Sequence of chain 1.A:
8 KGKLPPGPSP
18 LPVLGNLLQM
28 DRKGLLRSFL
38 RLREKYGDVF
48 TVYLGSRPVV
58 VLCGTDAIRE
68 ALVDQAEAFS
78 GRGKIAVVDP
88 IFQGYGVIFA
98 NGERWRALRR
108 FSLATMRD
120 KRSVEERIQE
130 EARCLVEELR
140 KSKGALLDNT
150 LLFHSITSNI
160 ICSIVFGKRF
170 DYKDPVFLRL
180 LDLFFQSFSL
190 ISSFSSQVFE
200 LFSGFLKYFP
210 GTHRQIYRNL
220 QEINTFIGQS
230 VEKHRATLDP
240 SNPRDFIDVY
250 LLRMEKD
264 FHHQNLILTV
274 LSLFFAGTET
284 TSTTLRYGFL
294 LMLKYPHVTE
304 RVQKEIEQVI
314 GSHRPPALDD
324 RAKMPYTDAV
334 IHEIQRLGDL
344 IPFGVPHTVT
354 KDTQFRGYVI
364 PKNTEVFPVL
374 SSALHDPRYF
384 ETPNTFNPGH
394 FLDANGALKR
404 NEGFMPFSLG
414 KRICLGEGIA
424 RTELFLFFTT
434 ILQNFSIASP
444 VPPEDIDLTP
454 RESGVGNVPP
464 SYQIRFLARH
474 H

Binding-site contacts:
Ligand atom C13 contacts residue ARG79 of chain 1.A at 4.2 Å.
Ligand atom C9 contacts residue LEU269 of chain 1.A at 4.1 Å (hydrophobic).
Ligand atom C6 contacts residue TRP102 of chain 1.A at 4.2 Å (hydrophobic).
Ligand atom C6 contacts residue ASN98 of chain 1.A at 4.4 Å.
Ligand atom C8 contacts residue THR272 of chain 1.A at 4.3 Å.
Ligand atom C5 contacts residue PHE201 of chain 1.B at 4.0 Å (hydrophobic).
Ligand atom C2 contacts residue TRP102 of chain 1.A at 3.7 Å (hydrophobic).
Ligand atom C1 contacts residue TRP102 of chain 1.A at 4.4 Å (hydrophobic).
Ligand atom O22 contacts residue ILE95 of chain 1.A at 3.6 Å.
Ligand atom C19 contacts residue ARG79 of chain 1.A at 3.6 Å.
Ligand atom C7 contacts residue VAL20 of chain 1.B at 3.7 Å (hydrophobic).
Ligand atom O22 contacts residue ASN98 of chain 1.A at 4.4 Å.
Ligand atom O20 contacts residue TRP102 of chain 1.A at 4.2 Å.
Ligand atom C18 contacts residue GLY99 of chain 1.A at 4.1 Å.
Ligand atom C3 contacts residue VAL20 of chain 1.B at 4.3 Å (hydrophobic).
Ligand atom C9 contacts residue VAL273 of chain 1.A at 3.9 Å (hydrophobic).
Ligand atom O21 contacts residue GLY99 of chain 1.A at 3.9 Å.
Ligand atom C3 contacts residue ASN98 of chain 1.A at 3.7 Å.
Ligand atom C2 contacts residue ASN98 of chain 1.A at 4.0 Å.
Ligand atom C4 contacts residue ASN98 of chain 1.A at 3.7 Å.
Ligand atom C11 contacts residue LEU105 of chain 1.A at 4.4 Å (hydrophobic).
Ligand atom O12 contacts residue ARG79 of chain 1.A at 4.3 Å.
Ligand atom C8 contacts residue ARG101 of chain 1.A at 4.2 Å.
Ligand atom C8 contacts residue LEU269 of chain 1.A at 3.5 Å (hydrophobic).
Ligand atom C9 contacts residue THR272 of chain 1.A at 3.8 Å.
Ligand atom C1 contacts residue ARG79 of chain 1.A at 3.8 Å.
Ligand atom C19 contacts residue SER77 of chain 1.A at 4.2 Å.
Ligand atom C15 contacts residue ARG79 of chain 1.A at 4.1 Å.
Ligand atom C5 contacts residue TRP102 of chain 1.A at 4.1 Å (hydrophobic).
Ligand atom O20 contacts residue ARG79 of chain 1.A at 2.4 Å (salt-bridge).
Ligand atom C4 contacts residue VAL20 of chain 1.B at 3.9 Å (hydrophobic).
Ligand atom O14 contacts residue ARG79 of chain 1.A at 3.5 Å (salt-bridge).
Ligand atom C5 contacts residue ASN98 of chain 1.A at 4.1 Å.
Ligand atom C2 contacts residue PHE201 of chain 1.B at 4.2 Å (hydrophobic).
Ligand atom O22 contacts residue GLY99 of chain 1.A at 4.0 Å.
Ligand atom C6 contacts residue ARG101 of chain 1.A at 4.1 Å.
Ligand atom C10 contacts residue VAL273 of chain 1.A at 4.0 Å (hydrophobic).
Ligand atom O20 contacts residue ARG415 of chain 1.A at 3.9 Å.
Ligand atom C10 contacts residue LEU105 of chain 1.A at 4.4 Å (hydrophobic).
Ligand atom C7 contacts residue PRO19 of chain 1.B at 4.4 Å (hydrophobic).

A protein and the small-molecule ligand that binds it are described below.
Small molecule (SMILES): OC[C@H]1O[C@H](O[C@H]2[C@H](O)[C@@H](O)[C@H](OCCCCCC3CCCCC3)O[C@@H]2CO)[C@H](O)[C@@H](O)[C@@H]1O

Sequence of chain 1.B:
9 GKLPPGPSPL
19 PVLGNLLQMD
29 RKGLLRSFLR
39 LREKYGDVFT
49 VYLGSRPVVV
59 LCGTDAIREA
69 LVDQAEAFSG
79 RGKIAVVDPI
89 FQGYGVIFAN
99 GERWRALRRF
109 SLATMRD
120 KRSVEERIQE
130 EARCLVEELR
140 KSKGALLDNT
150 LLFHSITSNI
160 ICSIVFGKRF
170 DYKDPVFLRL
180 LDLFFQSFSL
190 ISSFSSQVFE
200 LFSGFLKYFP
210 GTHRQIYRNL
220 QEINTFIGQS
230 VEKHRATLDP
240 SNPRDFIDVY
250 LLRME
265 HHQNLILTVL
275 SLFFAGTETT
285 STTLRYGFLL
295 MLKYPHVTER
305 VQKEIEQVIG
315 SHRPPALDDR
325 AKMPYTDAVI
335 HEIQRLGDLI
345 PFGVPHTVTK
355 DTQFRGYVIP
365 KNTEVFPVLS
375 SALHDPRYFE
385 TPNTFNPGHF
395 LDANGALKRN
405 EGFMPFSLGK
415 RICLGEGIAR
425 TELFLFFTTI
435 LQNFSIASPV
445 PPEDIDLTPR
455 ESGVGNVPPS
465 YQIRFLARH